Binding-site contacts:
Ligand atom C12 contacts residue TYR83 of chain 2.A at 3.5 Å (hydrophobic).
Ligand atom C11 contacts residue TYR83 of chain 2.A at 3.3 Å (hydrophobic).
Ligand atom C12 contacts residue GRG1 of chain 2.D at 3.9 Å.
Ligand atom C13 contacts residue GRG1 of chain 2.D at 3.5 Å.
Ligand atom O5 contacts residue ARG216 of chain 2.B at 3.5 Å.
Ligand atom O6 contacts residue GLY218 of chain 2.B at 2.5 Å (h-bond).
Ligand atom O5 contacts residue ARG218 of chain 2.A at 2.6 Å (salt-bridge).
Ligand atom O7 contacts residue ASP41 of chain 2.A at 3.1 Å (salt-bridge).
Ligand atom O5 contacts residue ARG212 of chain 2.A at 3.8 Å.
Ligand atom O7 contacts residue MG1 of chain 2.C at 2.1 Å.
Ligand atom O6 contacts residue LEU217 of chain 2.B at 3.5 Å (h-bond).
Ligand atom C14 contacts residue ALA84 of chain 2.A at 3.6 Å (hydrophobic).
Ligand atom P1 contacts residue GLY218 of chain 2.B at 3.8 Å.
Ligand atom O4 contacts residue LEU217 of chain 2.B at 3.9 Å.
Ligand atom S9 contacts residue ASP41 of chain 2.A at 3.7 Å.
Ligand atom O2 contacts residue ARG212 of chain 2.A at 2.6 Å (salt-bridge).
Ligand atom O4 contacts residue ARG218 of chain 2.A at 3.2 Å (salt-bridge).
Ligand atom C14 contacts residue GRG1 of chain 2.D at 3.3 Å.
Ligand atom O7 contacts residue ARG92 of chain 2.A at 3.3 Å (salt-bridge).
Ligand atom O8 contacts residue ASN89 of chain 2.A at 3.4 Å (h-bond).
Ligand atom P1 contacts residue ARG218 of chain 2.A at 3.8 Å.
Ligand atom P3 contacts residue ASP41 of chain 2.A at 3.8 Å.
Ligand atom P3 contacts residue MG1 of chain 2.C at 3.5 Å.
Ligand atom C14 contacts residue SER86 of chain 2.A at 3.9 Å.
Ligand atom O8 contacts residue GLY218 of chain 2.B at 3.3 Å.
Ligand atom P3 contacts residue ARG212 of chain 2.A at 3.7 Å.
Ligand atom P1 contacts residue ARG212 of chain 2.A at 3.6 Å.
Ligand atom O2 contacts residue SER220 of chain 2.A at 3.5 Å (h-bond).
Ligand atom C14 contacts residue PHE85 of chain 2.A at 3.6 Å (hydrophobic).
Ligand atom O8 contacts residue ARG92 of chain 2.A at 3.7 Å.
Ligand atom C14 contacts residue ASN89 of chain 2.A at 3.5 Å.
Ligand atom P1 contacts residue SER220 of chain 2.A at 3.6 Å.
Ligand atom C13 contacts residue TYR83 of chain 2.A at 3.2 Å (hydrophobic).
Ligand atom S9 contacts residue ARG212 of chain 2.A at 3.8 Å.
Ligand atom O4 contacts residue SER220 of chain 2.A at 2.6 Å (h-bond).
Ligand atom C13 contacts residue MET40 of chain 2.A at 3.3 Å (hydrophobic).
Ligand atom C14 contacts residue TYR83 of chain 2.A at 3.5 Å (hydrophobic).
Ligand atom O7 contacts residue GRG1 of chain 2.D at 2.8 Å (h-bond).
Ligand atom C10 contacts residue ASN89 of chain 2.A at 3.8 Å.
Ligand atom O6 contacts residue ARG216 of chain 2.B at 3.7 Å.

A protein and the small-molecule ligand that binds it are described below.
Small molecule (SMILES): C=C(C)CCS[P](=O)(O)OP(=O)(O)O

Sequence of chain 2.B:
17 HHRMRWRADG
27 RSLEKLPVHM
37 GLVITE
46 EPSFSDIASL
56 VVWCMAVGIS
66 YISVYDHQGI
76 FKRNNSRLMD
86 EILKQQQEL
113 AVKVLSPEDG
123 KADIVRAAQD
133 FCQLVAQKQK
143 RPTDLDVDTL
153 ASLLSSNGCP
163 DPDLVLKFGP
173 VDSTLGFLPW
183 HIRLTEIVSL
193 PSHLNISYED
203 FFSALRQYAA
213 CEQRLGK

Sequence of chain 2.A:
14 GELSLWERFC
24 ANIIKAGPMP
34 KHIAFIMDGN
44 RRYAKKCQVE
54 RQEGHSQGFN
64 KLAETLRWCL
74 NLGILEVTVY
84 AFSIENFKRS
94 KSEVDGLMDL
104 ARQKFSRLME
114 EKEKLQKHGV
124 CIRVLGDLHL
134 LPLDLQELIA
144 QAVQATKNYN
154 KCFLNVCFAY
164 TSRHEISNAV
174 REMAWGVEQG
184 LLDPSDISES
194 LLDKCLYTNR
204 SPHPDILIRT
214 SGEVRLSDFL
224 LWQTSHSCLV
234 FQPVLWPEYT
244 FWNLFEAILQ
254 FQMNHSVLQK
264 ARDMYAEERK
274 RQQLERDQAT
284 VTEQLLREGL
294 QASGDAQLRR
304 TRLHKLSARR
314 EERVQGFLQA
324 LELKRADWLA